A protein and the small-molecule ligand that binds it are described below.
Small molecule (SMILES): O=c1[nH]c(-c2ccc(NCC3CCNCC3)cc2Cl)nc2c1oc1ccc(Br)cc12

Binding-site contacts:
Ligand atom C6 contacts residue ILE200 of chain 1.A at 3.7 Å (hydrophobic).
Ligand atom O2 contacts residue LYS82 of chain 1.A at 2.7 Å (salt-bridge).
Ligand atom C2 contacts residue ALA80 of chain 1.A at 3.7 Å (hydrophobic).
Ligand atom C4 contacts residue ILE200 of chain 1.A at 3.7 Å (hydrophobic).
Ligand atom N2 contacts residue GLU186 of chain 1.A at 3.3 Å (salt-bridge).
Ligand atom C14 contacts residue ASP146 of chain 1.A at 3.3 Å.
Ligand atom N4 contacts residue ILE200 of chain 1.A at 3.4 Å.
Ligand atom C14 contacts residue ASP143 of chain 1.A at 3.0 Å.
Ligand atom C2 contacts residue LEU135 of chain 1.A at 3.7 Å (hydrophobic).
Ligand atom C8 contacts residue ASN187 of chain 1.A at 3.6 Å.
Ligand atom C17 contacts residue PHE64 of chain 1.A at 3.3 Å (hydrophobic).
Ligand atom C3 contacts residue LEU135 of chain 1.A at 3.9 Å (hydrophobic).
Ligand atom N3 contacts residue ASP146 of chain 1.A at 2.8 Å (salt-bridge).
Ligand atom C19 contacts residue ILE200 of chain 1.A at 3.4 Å (hydrophobic).
Ligand atom C22 contacts residue LEU189 of chain 1.A at 3.5 Å (hydrophobic).
Ligand atom C10 contacts residue PHE64 of chain 1.A at 3.2 Å (hydrophobic).
Ligand atom N3 contacts residue ASP143 of chain 1.A at 3.1 Å (salt-bridge).
Ligand atom C9 contacts residue PHE64 of chain 1.A at 3.6 Å (hydrophobic).
Ligand atom N2 contacts residue PHE64 of chain 1.A at 3.4 Å.
Ligand atom C10 contacts residue GLU186 of chain 1.A at 3.8 Å.
Ligand atom O2 contacts residue ASP201 of chain 1.A at 3.4 Å.
Ligand atom BR1 contacts residue LEU189 of chain 1.A at 3.7 Å.
Ligand atom C20 contacts residue ILE200 of chain 1.A at 3.9 Å (hydrophobic).
Ligand atom C5 contacts residue ASP201 of chain 1.A at 3.9 Å.
Ligand atom C9 contacts residue GLU186 of chain 1.A at 3.6 Å.
Ligand atom C5 contacts residue LYS82 of chain 1.A at 3.7 Å.
Ligand atom C15 contacts residue ASP146 of chain 1.A at 3.2 Å.
Ligand atom O1 contacts residue LEU135 of chain 1.A at 3.6 Å.
Ligand atom C21 contacts residue LEU189 of chain 1.A at 3.7 Å (hydrophobic).
Ligand atom CL1 contacts residue PHE64 of chain 1.A at 3.9 Å.
Ligand atom C1 contacts residue GLU136 of chain 1.A at 3.5 Å.
Ligand atom C11 contacts residue GLU186 of chain 1.A at 2.8 Å.
Ligand atom BR1 contacts residue ARG137 of chain 1.A at 3.6 Å.
Ligand atom C18 contacts residue PHE64 of chain 1.A at 3.4 Å (hydrophobic).
Ligand atom C7 contacts residue PHE64 of chain 1.A at 3.7 Å (hydrophobic).
Ligand atom C15 contacts residue PHE145 of chain 1.A at 3.7 Å (hydrophobic).
Ligand atom C13 contacts residue ASP143 of chain 1.A at 3.8 Å.
Ligand atom C1 contacts residue ALA80 of chain 1.A at 3.4 Å (hydrophobic).
Ligand atom CL1 contacts residue GLY60 of chain 1.A at 3.6 Å.
Ligand atom C22 contacts residue ALA80 of chain 1.A at 3.9 Å (hydrophobic).

Sequence of chain 1.A:
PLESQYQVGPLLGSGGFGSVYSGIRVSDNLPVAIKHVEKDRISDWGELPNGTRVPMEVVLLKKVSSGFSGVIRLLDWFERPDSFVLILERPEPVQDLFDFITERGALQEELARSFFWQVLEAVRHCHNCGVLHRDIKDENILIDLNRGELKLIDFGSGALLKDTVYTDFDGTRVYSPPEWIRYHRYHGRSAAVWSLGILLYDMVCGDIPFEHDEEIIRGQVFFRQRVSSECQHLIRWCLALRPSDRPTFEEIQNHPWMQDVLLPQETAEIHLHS